The protein below binds the small molecule below.
Small molecule (SMILES): N[C@@H](CSOO)C(=O)O

Binding-site contacts:
Ligand atom OE contacts residue HIS140 of chain 1.A at 3.6 Å.
Ligand atom OE contacts residue FE21 of chain 1.B at 3.2 Å.
Ligand atom CB contacts residue FE21 of chain 1.B at 3.4 Å.
Ligand atom OE contacts residue TYR157 of chain 1.A at 2.8 Å (h-bond).
Ligand atom N contacts residue FE21 of chain 1.B at 2.4 Å.
Ligand atom SG contacts residue HIS140 of chain 1.A at 3.3 Å (h-bond).
Ligand atom C contacts residue TYR157 of chain 1.A at 3.9 Å (hydrophobic).
Ligand atom O contacts residue LEU75 of chain 1.A at 3.8 Å.
Ligand atom CB contacts residue HIS86 of chain 1.A at 4.0 Å.
Ligand atom OD contacts residue HIS155 of chain 1.A at 3.7 Å.
Ligand atom OD contacts residue HIS140 of chain 1.A at 3.4 Å (h-bond).
Ligand atom CB contacts residue LEU75 of chain 1.A at 3.7 Å (hydrophobic).
Ligand atom OD contacts residue HIS86 of chain 1.A at 3.6 Å.
Ligand atom OD contacts residue FE21 of chain 1.B at 2.0 Å.
Ligand atom OD contacts residue CYS93 of chain 1.A at 3.8 Å.
Ligand atom SG contacts residue HIS86 of chain 1.A at 3.3 Å (h-bond).
Ligand atom OE contacts residue HIS155 of chain 1.A at 3.1 Å (h-bond).
Ligand atom OD contacts residue TYR157 of chain 1.A at 2.6 Å (h-bond).
Ligand atom SG contacts residue FE21 of chain 1.B at 2.5 Å.
Ligand atom OXT contacts residue TYR157 of chain 1.A at 3.1 Å (h-bond).
Ligand atom SG contacts residue HIS155 of chain 1.A at 3.9 Å.
Ligand atom OE contacts residue CYS93 of chain 1.A at 3.2 Å (h-bond).
Ligand atom OXT contacts residue ARG60 of chain 1.A at 3.6 Å.
Ligand atom CA contacts residue FE21 of chain 1.B at 3.3 Å.
Ligand atom CB contacts residue TYR157 of chain 1.A at 3.5 Å (hydrophobic).
Ligand atom N contacts residue HIS86 of chain 1.A at 2.7 Å (h-bond).
Ligand atom N contacts residue HIS88 of chain 1.A at 3.5 Å (h-bond).
Ligand atom C contacts residue LEU75 of chain 1.A at 3.9 Å (hydrophobic).
Ligand atom C contacts residue ARG60 of chain 1.A at 3.9 Å.
Ligand atom CA contacts residue TYR157 of chain 1.A at 3.8 Å (hydrophobic).
Ligand atom OD contacts residue HIS88 of chain 1.A at 3.6 Å (h-bond).
Ligand atom CB contacts residue HIS155 of chain 1.A at 3.6 Å.
Ligand atom N contacts residue TYR157 of chain 1.A at 3.4 Å (h-bond).
Ligand atom C contacts residue TYR58 of chain 1.A at 4.0 Å (hydrophobic).
Ligand atom SG contacts residue VAL142 of chain 1.A at 3.7 Å.
Ligand atom O contacts residue ARG60 of chain 1.A at 3.3 Å (salt-bridge).
Ligand atom OE contacts residue LEU95 of chain 1.A at 3.6 Å.
Ligand atom O contacts residue TYR58 of chain 1.A at 3.0 Å (h-bond).
Ligand atom SG contacts residue TYR157 of chain 1.A at 4.0 Å.
Ligand atom CA contacts residue HIS86 of chain 1.A at 3.4 Å.

Sequence of chain 1.A:
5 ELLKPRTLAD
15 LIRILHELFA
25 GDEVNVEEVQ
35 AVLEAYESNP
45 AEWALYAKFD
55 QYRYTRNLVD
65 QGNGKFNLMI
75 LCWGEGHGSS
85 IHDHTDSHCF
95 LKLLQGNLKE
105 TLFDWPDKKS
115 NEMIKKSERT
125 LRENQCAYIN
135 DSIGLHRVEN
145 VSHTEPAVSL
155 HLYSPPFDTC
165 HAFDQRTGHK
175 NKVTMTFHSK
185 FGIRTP